The small molecule below binds the protein below.
Small molecule (SMILES): CC(C)C(=O)c1ccc(OCc2ccc(-c3ccc(S(=O)(=O)N[C@@H](C(=O)O)C(C)C)cc3)cc2)cc1

Binding-site contacts:
Ligand atom O2 contacts residue HIS149 of chain 1.A at 3.5 Å (h-bond).
Ligand atom C8 contacts residue VAL182 of chain 1.A at 3.7 Å (hydrophobic).
Ligand atom O4 contacts residue THR117 of chain 1.A at 3.3 Å.
Ligand atom O1 contacts residue HIS159 of chain 1.A at 2.8 Å (h-bond).
Ligand atom O4 contacts residue GLY119 of chain 1.A at 3.1 Å (h-bond).
Ligand atom C12 contacts residue HIS149 of chain 1.A at 3.4 Å.
Ligand atom C20 contacts residue PHE145 of chain 1.A at 3.5 Å (hydrophobic).
Ligand atom O1 contacts residue ZN1 of chain 1.E at 2.0 Å.
Ligand atom C21 contacts residue PHE145 of chain 1.A at 3.6 Å (hydrophobic).
Ligand atom O2 contacts residue GLN150 of chain 1.A at 3.0 Å (h-bond).
Ligand atom C3 contacts residue MET120 of chain 1.A at 3.6 Å (hydrophobic).
Ligand atom C18 contacts residue VAL178 of chain 1.A at 3.6 Å (hydrophobic).
Ligand atom O1 contacts residue HIS153 of chain 1.A at 3.5 Å (h-bond).
Ligand atom C24 contacts residue VAL186 of chain 1.A at 3.2 Å (hydrophobic).
Ligand atom C19 contacts residue PHE145 of chain 1.A at 3.1 Å (hydrophobic).
Ligand atom C4 contacts residue GLY119 of chain 1.A at 3.3 Å.
Ligand atom C14 contacts residue PHE145 of chain 1.A at 3.3 Å (hydrophobic).
Ligand atom O5 contacts residue VAL186 of chain 1.A at 3.4 Å.
Ligand atom C18 contacts residue VAL186 of chain 1.A at 3.3 Å (hydrophobic).
Ligand atom C8 contacts residue PRO181 of chain 1.A at 3.4 Å (hydrophobic).
Ligand atom C17 contacts residue VAL182 of chain 1.A at 3.5 Å (hydrophobic).
Ligand atom C17 contacts residue VAL178 of chain 1.A at 3.4 Å (hydrophobic).
Ligand atom O2 contacts residue HIS153 of chain 1.A at 3.4 Å (h-bond).
Ligand atom O6 contacts residue ALA40 of chain 1.A at 3.5 Å.
Ligand atom C16 contacts residue VAL178 of chain 1.A at 2.9 Å (hydrophobic).
Ligand atom O2 contacts residue ZN1 of chain 1.E at 2.5 Å.
Ligand atom C17 contacts residue HIS149 of chain 1.A at 3.3 Å.
Ligand atom C7 contacts residue PRO181 of chain 1.A at 3.1 Å (hydrophobic).
Ligand atom C24 contacts residue PHE145 of chain 1.A at 3.2 Å (hydrophobic).
Ligand atom O5 contacts residue PHE145 of chain 1.A at 3.2 Å.
Ligand atom C5 contacts residue ZN1 of chain 1.E at 2.5 Å.
Ligand atom C20 contacts residue VAL178 of chain 1.A at 3.6 Å (hydrophobic).
Ligand atom C15 contacts residue VAL178 of chain 1.A at 3.3 Å (hydrophobic).
Ligand atom C22 contacts residue PHE145 of chain 1.A at 3.3 Å (hydrophobic).
Ligand atom O4 contacts residue LEU118 of chain 1.A at 2.8 Å (h-bond).
Ligand atom C19 contacts residue VAL186 of chain 1.A at 3.4 Å (hydrophobic).
Ligand atom C17 contacts residue ALA180 of chain 1.A at 3.4 Å (hydrophobic).
Ligand atom O6 contacts residue PHE145 of chain 1.A at 3.5 Å.
Ligand atom O3 contacts residue THR117 of chain 1.A at 3.6 Å.
Ligand atom C23 contacts residue PHE145 of chain 1.A at 3.3 Å (hydrophobic).

Sequence of chain 1.A:
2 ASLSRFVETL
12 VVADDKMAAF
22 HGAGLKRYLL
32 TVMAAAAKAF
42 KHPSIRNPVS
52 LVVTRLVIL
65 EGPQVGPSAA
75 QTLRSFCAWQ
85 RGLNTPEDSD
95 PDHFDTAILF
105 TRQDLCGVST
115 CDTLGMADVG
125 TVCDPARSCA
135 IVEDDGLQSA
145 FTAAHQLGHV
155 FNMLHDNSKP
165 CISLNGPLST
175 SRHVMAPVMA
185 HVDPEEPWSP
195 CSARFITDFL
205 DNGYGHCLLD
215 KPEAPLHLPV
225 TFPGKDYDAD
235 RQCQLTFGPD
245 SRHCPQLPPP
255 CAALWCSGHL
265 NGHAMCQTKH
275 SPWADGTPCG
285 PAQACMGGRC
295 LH